Binding-site contacts:
Ligand atom O4 contacts residue ALA278 of chain 1.D at 4.2 Å.
Ligand atom O1 contacts residue GLY246 of chain 1.D at 2.9 Å (h-bond).
Ligand atom O1 contacts residue ALA244 of chain 1.D at 3.1 Å.
Ligand atom O2 contacts residue MG1 of chain 1.W at 2.4 Å.
Ligand atom O4 contacts residue ALA244 of chain 1.D at 3.9 Å.
Ligand atom C1 contacts residue ALA244 of chain 1.D at 3.5 Å (hydrophobic).
Ligand atom O3 contacts residue ALA244 of chain 1.D at 3.6 Å.
Ligand atom O1 contacts residue MG1 of chain 1.W at 4.2 Å.
Ligand atom C1 contacts residue GLU223 of chain 1.D at 3.7 Å.
Ligand atom O1 contacts residue ASP247 of chain 1.D at 3.9 Å.
Ligand atom C2 contacts residue GLU223 of chain 1.D at 3.9 Å.
Ligand atom C1 contacts residue GLY246 of chain 1.D at 3.8 Å.
Ligand atom C2 contacts residue THR279 of chain 1.D at 3.7 Å.
Ligand atom O1 contacts residue THR279 of chain 1.D at 2.5 Å (h-bond).
Ligand atom C1 contacts residue THR279 of chain 1.D at 3.4 Å.
Ligand atom C1 contacts residue MG1 of chain 1.W at 3.0 Å.
Ligand atom O3 contacts residue GLU223 of chain 1.D at 3.0 Å (salt-bridge).
Ligand atom O2 contacts residue LYS221 of chain 1.D at 2.9 Å (salt-bridge).
Ligand atom O2 contacts residue GLU223 of chain 1.D at 3.4 Å (salt-bridge).
Ligand atom O2 contacts residue ASP247 of chain 1.D at 4.1 Å.
Ligand atom O3 contacts residue MG1 of chain 1.W at 2.2 Å.
Ligand atom O1 contacts residue ARG245 of chain 1.D at 3.3 Å (salt-bridge).
Ligand atom O3 contacts residue GLY246 of chain 1.D at 3.8 Å.
Ligand atom C2 contacts residue LYS221 of chain 1.D at 3.8 Å.
Ligand atom O4 contacts residue MET242 of chain 1.D at 4.2 Å.
Ligand atom C1 contacts residue ASP247 of chain 1.D at 3.9 Å.
Ligand atom O4 contacts residue MET311 of chain 1.D at 3.9 Å.
Ligand atom O4 contacts residue MG1 of chain 1.W at 4.3 Å.
Ligand atom O2 contacts residue ALA244 of chain 1.D at 4.0 Å.
Ligand atom O4 contacts residue LYS221 of chain 1.D at 4.0 Å.
Ligand atom C2 contacts residue MG1 of chain 1.W at 3.1 Å.
Ligand atom O3 contacts residue ASP247 of chain 1.D at 2.9 Å (salt-bridge).
Ligand atom C1 contacts residue ARG245 of chain 1.D at 4.1 Å.
Ligand atom O4 contacts residue THR279 of chain 1.D at 3.2 Å (h-bond).
Ligand atom C2 contacts residue ALA244 of chain 1.D at 3.6 Å (hydrophobic).

This protein binds this small molecule.
Small molecule (SMILES): O=C([O-])C(=O)[O-]

Sequence of chain 1.D:
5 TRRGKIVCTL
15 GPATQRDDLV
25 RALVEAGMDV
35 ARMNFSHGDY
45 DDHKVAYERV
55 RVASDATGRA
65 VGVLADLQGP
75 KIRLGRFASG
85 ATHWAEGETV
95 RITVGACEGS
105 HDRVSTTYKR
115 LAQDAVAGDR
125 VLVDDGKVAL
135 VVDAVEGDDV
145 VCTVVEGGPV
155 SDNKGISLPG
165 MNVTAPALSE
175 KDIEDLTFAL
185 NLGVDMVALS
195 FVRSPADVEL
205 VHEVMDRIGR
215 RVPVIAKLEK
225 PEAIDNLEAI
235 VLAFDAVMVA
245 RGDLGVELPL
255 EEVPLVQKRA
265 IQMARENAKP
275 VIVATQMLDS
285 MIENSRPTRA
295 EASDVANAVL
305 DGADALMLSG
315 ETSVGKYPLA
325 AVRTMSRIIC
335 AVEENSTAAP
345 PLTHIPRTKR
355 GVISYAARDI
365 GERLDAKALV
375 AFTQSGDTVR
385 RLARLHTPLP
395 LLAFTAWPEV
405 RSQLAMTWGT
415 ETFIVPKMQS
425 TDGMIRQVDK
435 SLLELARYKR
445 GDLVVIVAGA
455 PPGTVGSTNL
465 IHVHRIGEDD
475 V